Binding-site contacts:
Ligand atom O1B contacts residue GLY108 of chain 1.D at 3.2 Å.
Ligand atom PB contacts residue SER111 of chain 1.D at 3.6 Å.
Ligand atom O3' contacts residue GLU74 of chain 1.D at 3.3 Å (salt-bridge).
Ligand atom N7 contacts residue ALA115 of chain 1.D at 3.6 Å.
Ligand atom O3G contacts residue DP61 of chain 1.Q at 2.3 Å (h-bond).
Ligand atom O2A contacts residue LYS193 of chain 1.D at 3.3 Å (salt-bridge).
Ligand atom O1B contacts residue LEU109 of chain 1.D at 3.4 Å (h-bond).
Ligand atom C5' contacts residue SER112 of chain 1.D at 3.3 Å.
Ligand atom O3A contacts residue LYS193 of chain 1.D at 2.3 Å (salt-bridge).
Ligand atom O1B contacts residue LYS193 of chain 1.D at 3.0 Å (salt-bridge).
Ligand atom N6 contacts residue LEU65 of chain 1.D at 3.4 Å.
Ligand atom C2' contacts residue GLU74 of chain 1.D at 3.6 Å.
Ligand atom C2 contacts residue LEU63 of chain 1.D at 3.5 Å (hydrophobic).
Ligand atom O2B contacts residue SER112 of chain 1.D at 3.6 Å (h-bond).
Ligand atom N7 contacts residue ASN101 of chain 1.D at 3.0 Å (h-bond).
Ligand atom O2B contacts residue SER111 of chain 1.D at 2.8 Å (h-bond).
Ligand atom PG contacts residue DP61 of chain 1.Q at 3.5 Å.
Ligand atom O3B contacts residue ALA110 of chain 1.D at 3.5 Å.
Ligand atom O3G contacts residue SER112 of chain 1.D at 3.1 Å (h-bond).
Ligand atom O1A contacts residue DP61 of chain 1.Q at 3.3 Å (h-bond).
Ligand atom O4' contacts residue SER112 of chain 1.D at 3.6 Å.
Ligand atom O1B contacts residue ALA110 of chain 1.D at 2.9 Å (h-bond).
Ligand atom O2B contacts residue ALA106 of chain 1.D at 3.4 Å (h-bond).
Ligand atom O2A contacts residue SER197 of chain 1.D at 3.2 Å (h-bond).
Ligand atom C5 contacts residue ALA115 of chain 1.D at 3.3 Å (hydrophobic).
Ligand atom O2G contacts residue DP61 of chain 1.Q at 3.0 Å (h-bond).
Ligand atom N6 contacts residue SER99 of chain 1.D at 2.7 Å (h-bond).
Ligand atom O3G contacts residue SER197 of chain 1.D at 3.0 Å (h-bond).
Ligand atom O3B contacts residue SER112 of chain 1.D at 3.1 Å (h-bond).
Ligand atom O2' contacts residue GLU74 of chain 1.D at 2.6 Å (salt-bridge).
Ligand atom PG contacts residue SER112 of chain 1.D at 3.2 Å.
Ligand atom C8 contacts residue SER111 of chain 1.D at 3.4 Å.
Ligand atom PA contacts residue LYS193 of chain 1.D at 3.4 Å.
Ligand atom O1A contacts residue SER112 of chain 1.D at 3.1 Å (h-bond).
Ligand atom C6 contacts residue ALA115 of chain 1.D at 3.4 Å (hydrophobic).
Ligand atom N6 contacts residue ASN101 of chain 1.D at 2.8 Å (h-bond).
Ligand atom O2G contacts residue SER146 of chain 1.D at 3.1 Å (h-bond).
Ligand atom O2G contacts residue SER112 of chain 1.D at 2.6 Å (h-bond).
Ligand atom O3B contacts residue SER111 of chain 1.D at 3.6 Å (h-bond).
Ligand atom PB contacts residue LYS193 of chain 1.D at 3.2 Å.

Sequence of chain 1.D:
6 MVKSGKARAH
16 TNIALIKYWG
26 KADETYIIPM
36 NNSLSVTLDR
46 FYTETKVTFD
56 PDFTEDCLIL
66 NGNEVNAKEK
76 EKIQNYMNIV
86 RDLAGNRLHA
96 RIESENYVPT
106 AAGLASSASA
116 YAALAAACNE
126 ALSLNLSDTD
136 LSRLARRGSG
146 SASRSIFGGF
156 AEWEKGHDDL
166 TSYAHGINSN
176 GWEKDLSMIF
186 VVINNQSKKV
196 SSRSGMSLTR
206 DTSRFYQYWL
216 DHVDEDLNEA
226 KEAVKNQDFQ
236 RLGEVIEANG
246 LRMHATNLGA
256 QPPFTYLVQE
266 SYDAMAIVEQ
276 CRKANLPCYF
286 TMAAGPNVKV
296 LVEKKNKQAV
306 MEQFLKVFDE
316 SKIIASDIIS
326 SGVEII

The small molecule below binds the protein below.
Small molecule (SMILES): Nc1ncnc2c1ncn2[C@@H]1O[C@H](COP(=O)(O)OP(=O)(O)OP(O)(O)=S)[C@@H](O)[C@H]1O